A small-molecule ligand and the protein it binds are described below.
Small molecule (SMILES): CC(C)C[C@H](NC(=O)[C@@H](O)[C@H](N)Cc1ccccc1)C(=O)O

Binding-site contacts:
Ligand atom C1 contacts residue MN1 of chain 1.OA at 3.0 Å.
Ligand atom O2 contacts residue MN1 of chain 1.OA at 2.0 Å.
Ligand atom C6 contacts residue LEU402 of chain 1.F at 3.4 Å (hydrophobic).
Ligand atom O2 contacts residue MN1 of chain 1.NA at 2.0 Å.
Ligand atom C10 contacts residue MET309 of chain 1.F at 3.8 Å (hydrophobic).
Ligand atom C2 contacts residue ASP371 of chain 1.F at 3.7 Å.
Ligand atom O2 contacts residue LYS289 of chain 1.F at 3.0 Å (salt-bridge).
Ligand atom C16 contacts residue LEU463 of chain 1.F at 3.5 Å (hydrophobic).
Ligand atom O2 contacts residue ASP294 of chain 1.F at 2.3 Å (salt-bridge).
Ligand atom C2 contacts residue BCT1 of chain 1.QA at 3.4 Å.
Ligand atom N2 contacts residue LYS289 of chain 1.F at 2.8 Å (salt-bridge).
Ligand atom O2 contacts residue BCT1 of chain 1.QA at 3.0 Å (h-bond).
Ligand atom N2 contacts residue ASP294 of chain 1.F at 3.0 Å (salt-bridge).
Ligand atom C2 contacts residue LYS289 of chain 1.F at 3.5 Å.
Ligand atom C9 contacts residue MET309 of chain 1.F at 3.7 Å (hydrophobic).
Ligand atom C1 contacts residue ASP294 of chain 1.F at 3.5 Å.
Ligand atom C15 contacts residue ASP371 of chain 1.F at 3.7 Å.
Ligand atom O2 contacts residue GLU373 of chain 1.F at 2.8 Å (salt-bridge).
Ligand atom N2 contacts residue MN1 of chain 1.OA at 2.0 Å.
Ligand atom C2 contacts residue MN1 of chain 1.OA at 2.9 Å.
Ligand atom O1 contacts residue GLY404 of chain 1.F at 3.1 Å (h-bond).
Ligand atom O3 contacts residue LYS301 of chain 1.F at 2.9 Å (salt-bridge).
Ligand atom C6 contacts residue THR401 of chain 1.F at 3.5 Å.
Ligand atom C3 contacts residue MN1 of chain 1.NA at 2.8 Å.
Ligand atom C2 contacts residue LEU402 of chain 1.F at 3.4 Å (hydrophobic).
Ligand atom O3 contacts residue ASP371 of chain 1.F at 2.5 Å (salt-bridge).
Ligand atom N2 contacts residue ASP312 of chain 1.F at 2.7 Å (salt-bridge).
Ligand atom C3 contacts residue LYS301 of chain 1.F at 3.7 Å.
Ligand atom O2 contacts residue ASP371 of chain 1.F at 3.1 Å (salt-bridge).
Ligand atom O3 contacts residue ASP294 of chain 1.F at 3.2 Å (salt-bridge).
Ligand atom C3 contacts residue ASP371 of chain 1.F at 3.1 Å.
Ligand atom N2 contacts residue THR401 of chain 1.F at 3.3 Å (h-bond).
Ligand atom C1 contacts residue LYS289 of chain 1.F at 3.8 Å.
Ligand atom C2 contacts residue ASP294 of chain 1.F at 3.3 Å.
Ligand atom O4 contacts residue ARG467 of chain 1.F at 3.6 Å (salt-bridge).
Ligand atom O1 contacts residue THR403 of chain 1.F at 3.7 Å.
Ligand atom O3 contacts residue MN1 of chain 1.NA at 2.0 Å.
Ligand atom N1 contacts residue BCT1 of chain 1.QA at 3.8 Å.
Ligand atom C2 contacts residue MN1 of chain 1.NA at 3.0 Å.
Ligand atom C12 contacts residue GLY404 of chain 1.F at 3.7 Å.

Sequence of chain 1.F:
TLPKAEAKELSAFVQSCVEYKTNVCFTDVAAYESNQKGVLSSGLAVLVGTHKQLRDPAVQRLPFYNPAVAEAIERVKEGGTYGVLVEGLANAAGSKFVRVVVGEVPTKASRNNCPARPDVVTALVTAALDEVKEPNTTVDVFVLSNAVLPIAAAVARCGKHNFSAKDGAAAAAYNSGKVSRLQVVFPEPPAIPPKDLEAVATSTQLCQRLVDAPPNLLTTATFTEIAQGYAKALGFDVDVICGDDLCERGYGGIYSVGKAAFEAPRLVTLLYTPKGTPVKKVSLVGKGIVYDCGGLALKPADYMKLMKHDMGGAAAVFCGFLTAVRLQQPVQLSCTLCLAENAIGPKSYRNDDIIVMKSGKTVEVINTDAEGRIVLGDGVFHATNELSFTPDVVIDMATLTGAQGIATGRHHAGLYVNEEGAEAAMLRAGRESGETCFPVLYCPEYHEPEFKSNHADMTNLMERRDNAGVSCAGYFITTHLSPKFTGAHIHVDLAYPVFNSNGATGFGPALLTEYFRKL